A protein and the small-molecule ligand that binds it are described below.
Small molecule (SMILES): CNC(=O)c1cc(Br)cc([N+](=O)[O-])c1N[C@@H]1CCCC[C@@H]1NC(=O)c1cncc2ccccc12

Sequence of chain 1.C:
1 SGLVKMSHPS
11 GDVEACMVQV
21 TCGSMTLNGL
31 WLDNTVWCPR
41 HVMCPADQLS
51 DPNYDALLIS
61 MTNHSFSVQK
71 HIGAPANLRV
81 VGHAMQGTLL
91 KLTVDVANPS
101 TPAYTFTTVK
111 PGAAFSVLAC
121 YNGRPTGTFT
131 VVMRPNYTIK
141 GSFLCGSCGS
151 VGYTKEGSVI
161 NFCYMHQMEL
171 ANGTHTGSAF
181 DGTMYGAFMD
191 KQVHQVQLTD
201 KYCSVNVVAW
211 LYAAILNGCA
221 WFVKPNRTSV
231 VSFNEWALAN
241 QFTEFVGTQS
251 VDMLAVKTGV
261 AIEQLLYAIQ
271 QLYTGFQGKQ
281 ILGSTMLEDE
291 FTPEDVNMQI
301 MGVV

Binding-site contacts:
Ligand atom C6 contacts residue LYS191 of chain 1.C at 3.4 Å.
Ligand atom O3 contacts residue HIS41 of chain 1.C at 3.0 Å.
Ligand atom C16 contacts residue LEU144 of chain 1.C at 3.6 Å (hydrophobic).
Ligand atom N5 contacts residue PHE143 of chain 1.C at 3.7 Å.
Ligand atom C10 contacts residue LEU49 of chain 1.C at 3.5 Å (hydrophobic).
Ligand atom C10 contacts residue GLN192 of chain 1.C at 3.5 Å.
Ligand atom BR1 contacts residue LYS191 of chain 1.C at 3.6 Å.
Ligand atom O4 contacts residue CYS145 of chain 1.C at 3.6 Å (h-bond).
Ligand atom O1 contacts residue GLU169 of chain 1.C at 3.2 Å (salt-bridge).
Ligand atom C20 contacts residue PHE143 of chain 1.C at 3.4 Å (hydrophobic).
Ligand atom C4 contacts residue GLU169 of chain 1.C at 3.6 Å.
Ligand atom C13 contacts residue CYS148 of chain 1.C at 3.5 Å (hydrophobic).
Ligand atom N1 contacts residue GLU169 of chain 1.C at 3.5 Å (salt-bridge).
Ligand atom C3 contacts residue MET168 of chain 1.C at 3.7 Å (hydrophobic).
Ligand atom C18 contacts residue SER147 of chain 1.C at 3.6 Å.
Ligand atom O3 contacts residue GLN167 of chain 1.C at 3.5 Å (h-bond).
Ligand atom C12 contacts residue HIS41 of chain 1.C at 3.5 Å.
Ligand atom C17 contacts residue LEU144 of chain 1.C at 3.6 Å (hydrophobic).
Ligand atom N5 contacts residue HIS166 of chain 1.C at 2.9 Å (h-bond).
Ligand atom C17 contacts residue HIS166 of chain 1.C at 3.6 Å.
Ligand atom N5 contacts residue SER147 of chain 1.C at 3.0 Å (h-bond).
Ligand atom C18 contacts residue LEU144 of chain 1.C at 3.2 Å (hydrophobic).
Ligand atom N3 contacts residue GLN167 of chain 1.C at 3.6 Å.
Ligand atom C18 contacts residue PHE143 of chain 1.C at 3.4 Å (hydrophobic).
Ligand atom C23 contacts residue CYS145 of chain 1.C at 3.5 Å (hydrophobic).
Ligand atom C18 contacts residue GLU169 of chain 1.C at 3.7 Å.
Ligand atom O4 contacts residue GLY146 of chain 1.C at 3.4 Å (h-bond).
Ligand atom BR1 contacts residue VAL193 of chain 1.C at 3.0 Å.
Ligand atom C19 contacts residue LEU144 of chain 1.C at 3.2 Å (hydrophobic).
Ligand atom C20 contacts residue LEU144 of chain 1.C at 3.6 Å (hydrophobic).
Ligand atom C6 contacts residue GLN192 of chain 1.C at 3.7 Å.
Ligand atom C24 contacts residue LEU144 of chain 1.C at 3.5 Å (hydrophobic).
Ligand atom N5 contacts residue LEU144 of chain 1.C at 3.4 Å (h-bond).
Ligand atom C24 contacts residue CYS145 of chain 1.C at 3.7 Å (hydrophobic).
Ligand atom C17 contacts residue SER147 of chain 1.C at 3.4 Å.
Ligand atom O2 contacts residue LEU49 of chain 1.C at 3.7 Å.
Ligand atom C20 contacts residue GLU169 of chain 1.C at 3.1 Å.
Ligand atom C11 contacts residue LEU49 of chain 1.C at 3.5 Å (hydrophobic).
Ligand atom C19 contacts residue GLU169 of chain 1.C at 3.7 Å.
Ligand atom C2 contacts residue GLU169 of chain 1.C at 3.6 Å.

Sequence of chain 1.D:
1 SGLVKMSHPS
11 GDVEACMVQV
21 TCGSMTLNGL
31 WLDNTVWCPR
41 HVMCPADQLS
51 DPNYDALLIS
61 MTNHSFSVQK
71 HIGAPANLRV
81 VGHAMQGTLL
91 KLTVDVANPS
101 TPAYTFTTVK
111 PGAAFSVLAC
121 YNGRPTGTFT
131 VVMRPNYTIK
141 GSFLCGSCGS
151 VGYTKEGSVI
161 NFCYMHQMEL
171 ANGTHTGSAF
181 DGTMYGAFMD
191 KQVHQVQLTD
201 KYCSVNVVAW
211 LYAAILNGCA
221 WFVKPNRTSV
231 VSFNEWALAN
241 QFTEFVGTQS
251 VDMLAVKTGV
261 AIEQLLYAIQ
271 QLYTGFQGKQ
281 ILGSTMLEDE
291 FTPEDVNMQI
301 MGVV